Sequence of chain 3.B:
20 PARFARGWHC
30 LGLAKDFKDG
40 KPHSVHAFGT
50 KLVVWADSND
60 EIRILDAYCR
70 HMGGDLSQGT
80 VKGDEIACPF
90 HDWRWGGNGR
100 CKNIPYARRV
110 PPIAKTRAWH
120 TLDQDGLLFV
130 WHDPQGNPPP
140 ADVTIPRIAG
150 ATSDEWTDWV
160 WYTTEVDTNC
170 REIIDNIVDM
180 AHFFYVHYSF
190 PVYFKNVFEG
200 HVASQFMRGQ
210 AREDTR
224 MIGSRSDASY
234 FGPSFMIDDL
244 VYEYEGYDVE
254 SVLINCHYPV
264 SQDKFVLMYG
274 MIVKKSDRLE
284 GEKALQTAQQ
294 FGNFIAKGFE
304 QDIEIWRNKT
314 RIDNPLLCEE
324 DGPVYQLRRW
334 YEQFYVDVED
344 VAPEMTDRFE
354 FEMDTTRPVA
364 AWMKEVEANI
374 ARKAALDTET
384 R

This protein binds this small molecule.
Small molecule (SMILES): CCC(=O)NCCSC(=O)[C@@H](C)[C@H]1CC[C@H]2[C@@H]3CCC4=CC(=O)C=C[C@]4(C)[C@H]3CC[C@]12C

Binding-site contacts:
Ligand atom CAU contacts residue PHE302 of chain 3.B at 4.1 Å (hydrophobic).
Ligand atom CCI contacts residue PHE182 of chain 3.B at 4.0 Å (hydrophobic).
Ligand atom CBD contacts residue GLN204 of chain 3.B at 3.6 Å.
Ligand atom CBY contacts residue TYR245 of chain 3.B at 3.5 Å (hydrophobic).
Ligand atom OAJ contacts residue TYR245 of chain 3.B at 2.4 Å (h-bond).
Ligand atom CAD contacts residue LEU256 of chain 3.B at 3.7 Å (hydrophobic).
Ligand atom CAV contacts residue MET239 of chain 3.B at 3.7 Å (hydrophobic).
Ligand atom CBD contacts residue ASP241 of chain 3.B at 3.4 Å.
Ligand atom OAG contacts residue ILE176 of chain 3.B at 3.5 Å (h-bond).
Ligand atom CAA contacts residue SER188 of chain 3.B at 4.0 Å.
Ligand atom CAD contacts residue ASP241 of chain 3.B at 3.8 Å.
Ligand atom CAV contacts residue GLN204 of chain 3.B at 4.0 Å.
Ligand atom CAE contacts residue TYR245 of chain 3.B at 4.1 Å (hydrophobic).
Ligand atom SBU contacts residue PHE297 of chain 3.B at 4.1 Å.
Ligand atom CBG contacts residue ASP305 of chain 3.B at 3.5 Å.
Ligand atom CBC contacts residue ASP241 of chain 3.B at 3.3 Å.
Ligand atom OAG contacts residue ASN175 of chain 3.B at 3.5 Å.
Ligand atom CBC contacts residue GLN204 of chain 3.B at 3.7 Å.
Ligand atom CAA contacts residue HIS186 of chain 3.B at 3.5 Å.
Ligand atom OAG contacts residue MET239 of chain 3.B at 3.9 Å.
Ligand atom CCH contacts residue ASP241 of chain 3.B at 3.2 Å.
Ligand atom CBA contacts residue GLN304 of chain 3.B at 4.1 Å.
Ligand atom CBZ contacts residue MET239 of chain 3.B at 4.0 Å (hydrophobic).
Ligand atom CCD contacts residue HIS186 of chain 3.B at 3.8 Å.
Ligand atom CBC contacts residue SER229 of chain 3.B at 3.9 Å.
Ligand atom CAT contacts residue ASN258 of chain 3.B at 3.8 Å.
Ligand atom CAD contacts residue MET239 of chain 3.B at 4.1 Å (hydrophobic).
Ligand atom CBE contacts residue PHE182 of chain 3.B at 4.0 Å (hydrophobic).
Ligand atom CBF contacts residue LEU243 of chain 3.B at 3.5 Å (hydrophobic).
Ligand atom CBA contacts residue PHE297 of chain 3.B at 3.9 Å (hydrophobic).
Ligand atom CBH contacts residue HIS186 of chain 3.B at 3.4 Å.
Ligand atom CCK contacts residue PHE182 of chain 3.B at 4.0 Å (hydrophobic).
Ligand atom CBV contacts residue ASN175 of chain 3.B at 4.1 Å.
Ligand atom CBF contacts residue SER229 of chain 3.B at 3.9 Å.
Ligand atom CBF contacts residue ASP241 of chain 3.B at 4.0 Å.
Ligand atom CBV contacts residue MET239 of chain 3.B at 4.0 Å (hydrophobic).
Ligand atom CBD contacts residue SER229 of chain 3.B at 3.5 Å.
Ligand atom CAU contacts residue ASP305 of chain 3.B at 3.8 Å.
Ligand atom CBC contacts residue ALA231 of chain 3.B at 3.7 Å (hydrophobic).
Ligand atom CBH contacts residue ASP305 of chain 3.B at 3.9 Å.